Sequence of chain 1.B:
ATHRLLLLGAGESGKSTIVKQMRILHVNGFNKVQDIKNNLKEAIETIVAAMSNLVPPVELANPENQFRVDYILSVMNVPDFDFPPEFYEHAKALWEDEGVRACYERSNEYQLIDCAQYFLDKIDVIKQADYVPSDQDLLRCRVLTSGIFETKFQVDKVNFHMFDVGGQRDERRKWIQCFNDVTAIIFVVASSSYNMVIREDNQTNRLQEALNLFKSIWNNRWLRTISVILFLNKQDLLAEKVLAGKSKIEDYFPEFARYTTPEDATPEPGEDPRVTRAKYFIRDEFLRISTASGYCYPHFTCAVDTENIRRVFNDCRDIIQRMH

Binding-site contacts:
Ligand atom NH1 contacts residue GLU222 of chain 1.B at 3.2 Å (salt-bridge).
Ligand atom O contacts residue ARG185 of chain 1.B at 3.4 Å (salt-bridge).
Ligand atom O contacts residue TRP188 of chain 1.B at 3.7 Å.
Ligand atom O contacts residue ARG182 of chain 1.B at 3.2 Å.
Ligand atom O contacts residue ARG185 of chain 1.B at 2.8 Å (salt-bridge).
Ligand atom CB contacts residue SER229 of chain 1.B at 3.4 Å.
Ligand atom CB contacts residue TRP188 of chain 1.B at 3.7 Å (hydrophobic).
Ligand atom CE2 contacts residue GLU222 of chain 1.B at 3.4 Å.
Ligand atom CG1 contacts residue TRP188 of chain 1.B at 3.7 Å (hydrophobic).
Ligand atom NE1 contacts residue ARG185 of chain 1.B at 3.5 Å (salt-bridge).
Ligand atom CA contacts residue ASP183 of chain 1.B at 3.6 Å.
Ligand atom CG contacts residue TRP188 of chain 1.B at 3.5 Å (hydrophobic).
Ligand atom CZ contacts residue LEU226 of chain 1.B at 3.5 Å (hydrophobic).
Ligand atom CG1 contacts residue ASP183 of chain 1.B at 3.5 Å.
Ligand atom NE1 contacts residue TRP188 of chain 1.B at 3.5 Å.
Ligand atom CE2 contacts residue TRP188 of chain 1.B at 3.7 Å (hydrophobic).
Ligand atom CG2 contacts residue ARG185 of chain 1.B at 3.7 Å.
Ligand atom CZ contacts residue ASN225 of chain 1.B at 3.7 Å.
Ligand atom CE1 contacts residue ASN225 of chain 1.B at 3.6 Å.
Ligand atom O contacts residue ASP183 of chain 1.B at 3.0 Å (salt-bridge).
Ligand atom CD1 contacts residue TRP188 of chain 1.B at 3.3 Å (hydrophobic).
Ligand atom CZ contacts residue ILE230 of chain 1.B at 3.5 Å (hydrophobic).
Ligand atom NH1 contacts residue ILE211 of chain 1.B at 3.6 Å.
Ligand atom CA contacts residue TRP188 of chain 1.B at 3.8 Å (hydrophobic).
Ligand atom CD2 contacts residue GLU184 of chain 1.B at 3.6 Å.
Ligand atom CH2 contacts residue PHE192 of chain 1.B at 3.5 Å (hydrophobic).
Ligand atom CD2 contacts residue ASP183 of chain 1.B at 3.7 Å.
Ligand atom O contacts residue TRP188 of chain 1.B at 2.9 Å (h-bond).
Ligand atom CD1 contacts residue ARG185 of chain 1.B at 3.6 Å.
Ligand atom CD1 contacts residue ARG185 of chain 1.B at 3.2 Å.
Ligand atom N contacts residue ARG185 of chain 1.B at 3.6 Å.
Ligand atom CG2 contacts residue ARG182 of chain 1.B at 3.3 Å.
Ligand atom CD2 contacts residue TRP188 of chain 1.B at 3.7 Å (hydrophobic).
Ligand atom CG contacts residue GLU222 of chain 1.B at 3.7 Å.
Ligand atom N contacts residue ASP183 of chain 1.B at 2.9 Å (salt-bridge).
Ligand atom CE1 contacts residue GLU184 of chain 1.B at 3.7 Å.
Ligand atom CD1 contacts residue TRP188 of chain 1.B at 3.7 Å (hydrophobic).
Ligand atom CD contacts residue GLU222 of chain 1.B at 3.2 Å.
Ligand atom N contacts residue TRP188 of chain 1.B at 3.5 Å.
Ligand atom C contacts residue ASP183 of chain 1.B at 3.8 Å.

The protein below binds the small molecule below.
Small molecule (SMILES): CC[C@H](C)[C@@H]1NC(=O)[C@H](CC(C)C)NC(=O)[C@@H](Cc2ccc(O)cc2)NC(=O)CSC[C@@H](C(=O)NCC(N)=O)NC(=O)[C@@H]2CCCN2C(=O)[C@H](CC(C)C)NC(=O)[C@H](CC(N)=O)NC(=O)[C@H](Cc2ccccc2)NC(=O)[C@H](C)NC(=O)[C@H](CC2=c3ccccc3=NC2)NC(=O)[C@H](CCC(N)=O)NC(=O)[C@H](CCCN=C(N)N)NC(=O)[C@H](Cc2ccccc2)NC(=O)[C@H]([C@@H](C)O)NC1=O